A small-molecule ligand and the protein it binds are described below.
Small molecule (SMILES): Cc1nc2cccc(O)c2[nH]1

Sequence of chain 9.B:
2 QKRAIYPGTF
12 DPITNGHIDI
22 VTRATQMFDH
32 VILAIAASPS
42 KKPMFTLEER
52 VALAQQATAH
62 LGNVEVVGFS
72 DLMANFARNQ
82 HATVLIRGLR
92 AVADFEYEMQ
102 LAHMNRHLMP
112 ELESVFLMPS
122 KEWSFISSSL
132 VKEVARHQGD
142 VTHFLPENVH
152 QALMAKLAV

Binding-site contacts:
Ligand atom C9 contacts residue GLU134 of chain 9.B at 3.9 Å.
Ligand atom N8 contacts residue HIS138 of chain 9.B at 4.3 Å.
Ligand atom C1 contacts residue ASN106 of chain 12.B at 3.1 Å.
Ligand atom C3 contacts residue VAL135 of chain 9.B at 3.9 Å (hydrophobic).
Ligand atom C4 contacts residue ALA75 of chain 12.B at 4.3 Å (hydrophobic).
Ligand atom C6 contacts residue MET74 of chain 12.B at 3.6 Å (hydrophobic).
Ligand atom C4 contacts residue LEU73 of chain 12.B at 3.5 Å (hydrophobic).
Ligand atom C1 contacts residue LEU109 of chain 12.B at 3.9 Å (hydrophobic).
Ligand atom C2 contacts residue ASN106 of chain 12.B at 4.4 Å.
Ligand atom C3 contacts residue GLU134 of chain 9.B at 3.9 Å.
Ligand atom C1 contacts residue LEU73 of chain 12.B at 4.2 Å (hydrophobic).
Ligand atom C9 contacts residue HIS138 of chain 9.B at 4.2 Å.
Ligand atom C3 contacts residue LEU102 of chain 12.B at 4.2 Å (hydrophobic).
Ligand atom C11 contacts residue MET74 of chain 12.B at 4.2 Å (hydrophobic).
Ligand atom C7 contacts residue GLU134 of chain 9.B at 3.8 Å.
Ligand atom C9 contacts residue LEU73 of chain 12.B at 4.4 Å (hydrophobic).
Ligand atom N8 contacts residue GLU134 of chain 9.B at 2.9 Å (salt-bridge).
Ligand atom C11 contacts residue GLU134 of chain 9.B at 4.3 Å.
Ligand atom C4 contacts residue ASN106 of chain 12.B at 3.2 Å.
Ligand atom C1 contacts residue VAL135 of chain 9.B at 4.1 Å (hydrophobic).
Ligand atom O5 contacts residue ALA75 of chain 12.B at 3.1 Å (h-bond).
Ligand atom O5 contacts residue LEU73 of chain 12.B at 3.5 Å.
Ligand atom C1 contacts residue MET105 of chain 12.B at 3.9 Å (hydrophobic).
Ligand atom N10 contacts residue MET74 of chain 12.B at 2.9 Å (h-bond).
Ligand atom O5 contacts residue MET74 of chain 12.B at 3.1 Å.
Ligand atom N10 contacts residue LEU73 of chain 12.B at 3.6 Å.
Ligand atom C11 contacts residue ASP72 of chain 12.B at 3.7 Å.
Ligand atom O5 contacts residue ASN106 of chain 12.B at 2.6 Å (h-bond).
Ligand atom C7 contacts residue LEU73 of chain 12.B at 4.3 Å (hydrophobic).
Ligand atom C11 contacts residue HIS138 of chain 9.B at 3.6 Å.
Ligand atom C4 contacts residue LEU109 of chain 12.B at 4.3 Å (hydrophobic).
Ligand atom C3 contacts residue LEU131 of chain 9.B at 4.2 Å (hydrophobic).
Ligand atom C9 contacts residue MET74 of chain 12.B at 4.0 Å (hydrophobic).
Ligand atom C2 contacts residue LEU131 of chain 9.B at 4.1 Å (hydrophobic).
Ligand atom C2 contacts residue LEU102 of chain 12.B at 4.2 Å (hydrophobic).
Ligand atom C6 contacts residue LEU73 of chain 12.B at 3.5 Å (hydrophobic).
Ligand atom C2 contacts residue MET105 of chain 12.B at 3.8 Å (hydrophobic).
Ligand atom C4 contacts residue MET74 of chain 12.B at 3.5 Å (hydrophobic).
Ligand atom C2 contacts residue VAL135 of chain 9.B at 3.6 Å (hydrophobic).
Ligand atom O5 contacts residue LEU109 of chain 12.B at 4.0 Å.

Sequence of chain 12.B:
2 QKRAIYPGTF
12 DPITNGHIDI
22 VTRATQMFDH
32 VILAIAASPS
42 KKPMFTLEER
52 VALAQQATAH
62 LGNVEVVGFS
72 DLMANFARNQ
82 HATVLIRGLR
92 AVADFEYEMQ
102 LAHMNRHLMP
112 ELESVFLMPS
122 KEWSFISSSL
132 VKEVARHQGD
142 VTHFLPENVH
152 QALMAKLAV